Binding-site contacts:
Ligand atom CB contacts residue GLU137 of chain 1.A at 3.6 Å.
Ligand atom OH contacts residue SER159 of chain 1.A at 3.4 Å (h-bond).
Ligand atom O contacts residue SER141 of chain 1.A at 2.5 Å (h-bond).
Ligand atom OH contacts residue GLY160 of chain 1.A at 3.3 Å (h-bond).
Ligand atom CD2 contacts residue GLY157 of chain 1.A at 3.7 Å.
Ligand atom C contacts residue HIS33 of chain 1.A at 3.7 Å.
Ligand atom OXT contacts residue HIS33 of chain 1.A at 2.7 Å (h-bond).
Ligand atom N contacts residue GLY158 of chain 1.A at 2.9 Å (h-bond).
Ligand atom C contacts residue SER141 of chain 1.A at 1.9 Å.
Ligand atom N contacts residue TYR120 of chain 1.A at 3.6 Å.
Ligand atom CA contacts residue SER156 of chain 1.A at 3.6 Å.
Ligand atom OD1 contacts residue SER159 of chain 1.A at 3.6 Å (h-bond).
Ligand atom O contacts residue GLY157 of chain 1.A at 3.1 Å.
Ligand atom CB contacts residue HIS33 of chain 1.A at 3.6 Å.
Ligand atom CD2 contacts residue ALA136 of chain 1.A at 3.5 Å (hydrophobic).
Ligand atom O contacts residue ASP140 of chain 1.A at 3.5 Å (salt-bridge).
Ligand atom N contacts residue SER156 of chain 1.A at 3.2 Å (h-bond).
Ligand atom OXT contacts residue SER141 of chain 1.A at 2.4 Å (h-bond).
Ligand atom C contacts residue TYR120 of chain 1.A at 3.6 Å (hydrophobic).
Ligand atom CD1 contacts residue HIS33 of chain 1.A at 3.4 Å.
Ligand atom CD1 contacts residue EDO1 of chain 1.I at 3.1 Å.
Ligand atom O contacts residue GLY158 of chain 1.A at 2.9 Å (h-bond).
Ligand atom OD1 contacts residue PHE169 of chain 1.A at 3.7 Å.
Ligand atom CZ contacts residue ALA136 of chain 1.A at 3.1 Å (hydrophobic).
Ligand atom O contacts residue GLY139 of chain 1.A at 2.8 Å (h-bond).
Ligand atom CD1 contacts residue GLU137 of chain 1.A at 3.5 Å.
Ligand atom C contacts residue GLY158 of chain 1.A at 3.7 Å.
Ligand atom CB contacts residue SER141 of chain 1.A at 2.8 Å.
Ligand atom CG contacts residue GLU137 of chain 1.A at 3.7 Å.
Ligand atom O contacts residue TYR120 of chain 1.A at 3.7 Å.
Ligand atom OH contacts residue GLY158 of chain 1.A at 3.4 Å.
Ligand atom CE2 contacts residue ALA136 of chain 1.A at 3.4 Å (hydrophobic).
Ligand atom CA contacts residue SER141 of chain 1.A at 2.5 Å.
Ligand atom OD1 contacts residue GLY158 of chain 1.A at 3.4 Å.
Ligand atom O contacts residue PRO138 of chain 1.A at 3.7 Å.
Ligand atom CD1 contacts residue PRO138 of chain 1.A at 3.5 Å (hydrophobic).
Ligand atom OH contacts residue ALA136 of chain 1.A at 3.1 Å (h-bond).
Ligand atom CA contacts residue GLY158 of chain 1.A at 3.4 Å.
Ligand atom N contacts residue SER141 of chain 1.A at 2.9 Å (h-bond).
Ligand atom CG2 contacts residue TYR120 of chain 1.A at 3.7 Å (hydrophobic).

Sequence of chain 1.A:
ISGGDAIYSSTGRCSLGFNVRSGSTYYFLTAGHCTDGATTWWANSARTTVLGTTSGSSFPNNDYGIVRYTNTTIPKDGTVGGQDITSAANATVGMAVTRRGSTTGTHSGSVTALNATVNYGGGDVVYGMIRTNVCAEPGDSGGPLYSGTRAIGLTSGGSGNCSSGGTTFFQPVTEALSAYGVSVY

The protein below binds the small molecule below.
Small molecule (SMILES): CC[C@H](C)[C@H](NC(=O)[C@H](C)NC(=O)[C@@H](N)CC(=O)O)C(=O)N[C@@H](Cc1ccc(O)cc1)C(=O)O